Sequence of chain 1.B:
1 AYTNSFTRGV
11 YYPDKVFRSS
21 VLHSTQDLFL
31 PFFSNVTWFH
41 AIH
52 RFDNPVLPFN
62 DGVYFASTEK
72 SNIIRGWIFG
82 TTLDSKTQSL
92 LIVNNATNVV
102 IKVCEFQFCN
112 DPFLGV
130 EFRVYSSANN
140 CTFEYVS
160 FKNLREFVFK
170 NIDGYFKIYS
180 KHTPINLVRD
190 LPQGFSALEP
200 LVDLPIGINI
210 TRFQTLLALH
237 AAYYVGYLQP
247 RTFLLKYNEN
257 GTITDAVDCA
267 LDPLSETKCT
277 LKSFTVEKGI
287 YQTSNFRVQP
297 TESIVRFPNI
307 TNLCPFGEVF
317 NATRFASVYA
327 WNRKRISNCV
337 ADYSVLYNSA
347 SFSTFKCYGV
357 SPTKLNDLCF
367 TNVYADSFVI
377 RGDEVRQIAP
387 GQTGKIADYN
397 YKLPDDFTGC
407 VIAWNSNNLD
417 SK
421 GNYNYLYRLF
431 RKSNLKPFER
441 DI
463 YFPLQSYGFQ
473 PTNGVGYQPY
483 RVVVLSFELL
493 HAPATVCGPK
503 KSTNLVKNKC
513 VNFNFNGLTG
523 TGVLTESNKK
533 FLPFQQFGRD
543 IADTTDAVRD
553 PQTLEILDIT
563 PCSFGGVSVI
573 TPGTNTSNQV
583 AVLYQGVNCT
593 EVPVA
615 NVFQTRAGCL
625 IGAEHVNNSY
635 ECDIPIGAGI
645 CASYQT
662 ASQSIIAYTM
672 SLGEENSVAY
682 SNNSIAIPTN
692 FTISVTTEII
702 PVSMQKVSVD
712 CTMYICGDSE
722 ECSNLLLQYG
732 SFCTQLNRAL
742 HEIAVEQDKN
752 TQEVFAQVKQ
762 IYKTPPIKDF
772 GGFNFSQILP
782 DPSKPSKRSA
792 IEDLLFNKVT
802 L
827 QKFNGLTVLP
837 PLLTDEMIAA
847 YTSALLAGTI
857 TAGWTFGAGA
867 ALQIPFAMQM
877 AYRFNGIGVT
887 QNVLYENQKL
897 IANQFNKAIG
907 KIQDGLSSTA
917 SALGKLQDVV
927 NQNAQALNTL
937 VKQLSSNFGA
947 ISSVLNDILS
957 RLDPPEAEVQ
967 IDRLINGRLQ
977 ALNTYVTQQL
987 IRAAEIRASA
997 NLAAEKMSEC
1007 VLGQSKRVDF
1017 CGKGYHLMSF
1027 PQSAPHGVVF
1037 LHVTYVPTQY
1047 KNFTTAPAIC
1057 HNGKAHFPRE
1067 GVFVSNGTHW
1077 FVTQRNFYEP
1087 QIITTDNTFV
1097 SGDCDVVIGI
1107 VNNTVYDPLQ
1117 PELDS

Sequence of chain 1.C:
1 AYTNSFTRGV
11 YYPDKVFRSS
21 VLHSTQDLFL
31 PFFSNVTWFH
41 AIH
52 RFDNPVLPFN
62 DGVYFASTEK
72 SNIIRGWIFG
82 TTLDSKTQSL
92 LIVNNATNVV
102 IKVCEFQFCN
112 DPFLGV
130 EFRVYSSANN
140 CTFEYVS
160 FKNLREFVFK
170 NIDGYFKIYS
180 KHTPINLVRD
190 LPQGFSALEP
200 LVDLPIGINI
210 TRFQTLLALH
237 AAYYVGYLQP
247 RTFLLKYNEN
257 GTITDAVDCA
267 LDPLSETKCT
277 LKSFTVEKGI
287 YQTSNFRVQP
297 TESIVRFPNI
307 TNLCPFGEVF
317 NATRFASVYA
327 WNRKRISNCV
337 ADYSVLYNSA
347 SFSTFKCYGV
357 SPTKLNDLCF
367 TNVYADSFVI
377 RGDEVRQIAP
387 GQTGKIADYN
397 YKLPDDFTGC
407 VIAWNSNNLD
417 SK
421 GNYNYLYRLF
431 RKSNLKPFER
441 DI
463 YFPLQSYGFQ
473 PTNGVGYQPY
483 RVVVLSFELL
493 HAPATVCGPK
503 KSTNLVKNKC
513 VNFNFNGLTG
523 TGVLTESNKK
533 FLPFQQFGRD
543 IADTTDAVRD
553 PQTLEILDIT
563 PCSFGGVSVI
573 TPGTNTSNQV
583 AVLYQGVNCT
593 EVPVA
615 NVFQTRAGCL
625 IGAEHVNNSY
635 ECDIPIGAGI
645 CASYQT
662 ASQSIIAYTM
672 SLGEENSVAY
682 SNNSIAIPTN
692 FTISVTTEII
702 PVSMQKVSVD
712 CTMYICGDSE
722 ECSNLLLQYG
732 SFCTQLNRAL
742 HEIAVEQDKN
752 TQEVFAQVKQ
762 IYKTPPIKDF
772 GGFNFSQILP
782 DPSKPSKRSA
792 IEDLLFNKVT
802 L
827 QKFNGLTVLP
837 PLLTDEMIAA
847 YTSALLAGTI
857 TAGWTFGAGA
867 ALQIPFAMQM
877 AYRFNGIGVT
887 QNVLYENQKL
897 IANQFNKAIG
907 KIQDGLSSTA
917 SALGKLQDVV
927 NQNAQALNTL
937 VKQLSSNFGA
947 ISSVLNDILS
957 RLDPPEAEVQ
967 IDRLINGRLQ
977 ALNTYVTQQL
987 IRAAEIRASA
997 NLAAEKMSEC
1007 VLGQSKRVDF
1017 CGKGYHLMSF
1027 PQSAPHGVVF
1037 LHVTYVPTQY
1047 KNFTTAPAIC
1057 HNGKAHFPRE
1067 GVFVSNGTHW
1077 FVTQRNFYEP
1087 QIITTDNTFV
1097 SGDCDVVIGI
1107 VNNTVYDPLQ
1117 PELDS

Binding-site contacts:
Ligand atom O7 contacts residue PHE316 of chain 1.C at 3.9 Å.
Ligand atom O3 contacts residue GLN467 of chain 1.B at 4.0 Å.
Ligand atom C6 contacts residue ALA346 of chain 1.C at 4.3 Å (hydrophobic).
Ligand atom O3 contacts residue TYR463 of chain 1.B at 4.2 Å.
Ligand atom C6 contacts residue TYR463 of chain 1.B at 4.2 Å (hydrophobic).
Ligand atom C2 contacts residue TYR463 of chain 1.B at 3.7 Å (hydrophobic).
Ligand atom C2 contacts residue ASN317 of chain 1.C at 2.5 Å.
Ligand atom C3 contacts residue TYR463 of chain 1.B at 4.0 Å (hydrophobic).
Ligand atom C4 contacts residue TYR463 of chain 1.B at 3.3 Å (hydrophobic).
Ligand atom C4 contacts residue PHE430 of chain 1.B at 4.4 Å (hydrophobic).
Ligand atom O4 contacts residue LEU429 of chain 1.B at 3.3 Å.
Ligand atom O4 contacts residue TYR463 of chain 1.B at 3.7 Å.
Ligand atom O2 contacts residue TYR463 of chain 1.B at 2.6 Å (h-bond).
Ligand atom C1 contacts residue TYR463 of chain 1.B at 4.2 Å (hydrophobic).
Ligand atom C7 contacts residue ASN317 of chain 1.C at 3.4 Å.
Ligand atom C3 contacts residue ASN317 of chain 1.C at 3.8 Å.
Ligand atom O5 contacts residue ASN317 of chain 1.C at 2.4 Å (h-bond).
Ligand atom O4 contacts residue PHE430 of chain 1.B at 3.5 Å.
Ligand atom O3 contacts residue PHE430 of chain 1.B at 4.0 Å.
Ligand atom C3 contacts residue PHE430 of chain 1.B at 4.1 Å (hydrophobic).
Ligand atom O5 contacts residue TYR463 of chain 1.B at 3.7 Å.
Ligand atom C3 contacts residue TYR463 of chain 1.B at 3.7 Å (hydrophobic).
Ligand atom C1 contacts residue ASN317 of chain 1.C at 1.4 Å.
Ligand atom C5 contacts residue TYR463 of chain 1.B at 3.9 Å (hydrophobic).
Ligand atom C4 contacts residue ASN317 of chain 1.C at 4.3 Å.
Ligand atom C2 contacts residue TYR463 of chain 1.B at 4.0 Å (hydrophobic).
Ligand atom O6 contacts residue ALA346 of chain 1.C at 3.9 Å.
Ligand atom C1 contacts residue TYR463 of chain 1.B at 4.2 Å (hydrophobic).
Ligand atom O7 contacts residue ASN317 of chain 1.C at 3.0 Å (h-bond).
Ligand atom C5 contacts residue ASN317 of chain 1.C at 3.7 Å.
Ligand atom O3 contacts residue TYR463 of chain 1.B at 3.1 Å.
Ligand atom N2 contacts residue ASN317 of chain 1.C at 2.9 Å (h-bond).
Ligand atom C8 contacts residue ASN317 of chain 1.C at 4.4 Å.

The protein below binds the small molecule below.
Small molecule (SMILES): CC(=O)N[C@H]1[C@H](O[C@H]2[C@H](O)[C@@H](NC(C)=O)CO[C@@H]2CO)O[C@H](CO)[C@@H](O[C@@H]2O[C@H](CO[C@H]3O[C@H](CO)[C@@H](O)[C@H](O)[C@@H]3O)[C@@H](O)[C@H](O[C@H]3O[C@H](CO)[C@@H](O)[C@H](O)[C@@H]3O)[C@@H]2O)[C@@H]1O